The protein below binds the small molecule below.
Small molecule (SMILES): C[C@@](O)(CCO[P](=O)(O)OP(=O)(O)O)CC(=O)O

Binding-site contacts:
Ligand atom PA contacts residue SER194 of chain 1.A at 3.8 Å.
Ligand atom PA contacts residue SER142 of chain 1.A at 3.6 Å.
Ligand atom O2A contacts residue SER142 of chain 1.A at 3.6 Å (h-bond).
Ligand atom O1A contacts residue SER144 of chain 1.A at 2.6 Å (h-bond).
Ligand atom PB contacts residue SER110 of chain 1.A at 3.2 Å.
Ligand atom O3B contacts residue ALA108 of chain 1.A at 3.7 Å.
Ligand atom O1B contacts residue SER110 of chain 1.A at 3.1 Å (h-bond).
Ligand atom C4 contacts residue TYR21 of chain 1.A at 3.5 Å (hydrophobic).
Ligand atom O6 contacts residue SER194 of chain 1.A at 3.6 Å.
Ligand atom O1B contacts residue ARG75 of chain 1.A at 3.9 Å.
Ligand atom C1 contacts residue TYR21 of chain 1.A at 3.7 Å (hydrophobic).
Ligand atom PB contacts residue SER194 of chain 1.A at 2.9 Å.
Ligand atom O2 contacts residue ARG147 of chain 1.A at 2.9 Å (salt-bridge).
Ligand atom O5 contacts residue SER194 of chain 1.A at 3.7 Å.
Ligand atom O2 contacts residue LYS20 of chain 1.A at 3.8 Å.
Ligand atom O1A contacts residue TYR21 of chain 1.A at 3.6 Å.
Ligand atom C3 contacts residue TYR21 of chain 1.A at 3.9 Å (hydrophobic).
Ligand atom C1 contacts residue ALA17 of chain 1.A at 3.6 Å (hydrophobic).
Ligand atom O2A contacts residue HIS198 of chain 1.A at 3.7 Å.
Ligand atom O1 contacts residue ALA17 of chain 1.A at 3.6 Å.
Ligand atom O1B contacts residue SER142 of chain 1.A at 3.4 Å (h-bond).
Ligand atom PA contacts residue SER144 of chain 1.A at 3.8 Å.
Ligand atom O2A contacts residue SER194 of chain 1.A at 3.4 Å (h-bond).
Ligand atom C4 contacts residue HIS198 of chain 1.A at 3.9 Å.
Ligand atom O2 contacts residue TYR21 of chain 1.A at 2.8 Å (h-bond).
Ligand atom O3B contacts residue SER110 of chain 1.A at 2.6 Å (h-bond).
Ligand atom O1A contacts residue SER142 of chain 1.A at 3.3 Å (h-bond).
Ligand atom O2 contacts residue ALA17 of chain 1.A at 3.5 Å.
Ligand atom C1 contacts residue ARG147 of chain 1.A at 3.5 Å.
Ligand atom O2B contacts residue SER194 of chain 1.A at 1.8 Å (h-bond).
Ligand atom O1B contacts residue SER194 of chain 1.A at 3.2 Å (h-bond).
Ligand atom C2 contacts residue TYR21 of chain 1.A at 3.3 Å (hydrophobic).
Ligand atom O6 contacts residue SER142 of chain 1.A at 3.4 Å (h-bond).
Ligand atom O3A contacts residue ASP284 of chain 1.A at 3.5 Å.
Ligand atom O5 contacts residue HIS198 of chain 1.A at 3.2 Å (h-bond).
Ligand atom O6 contacts residue SER110 of chain 1.A at 3.4 Å (h-bond).
Ligand atom C3A contacts residue ALA285 of chain 1.A at 3.6 Å (hydrophobic).
Ligand atom O6 contacts residue SER144 of chain 1.A at 3.8 Å.
Ligand atom O1 contacts residue ARG147 of chain 1.A at 2.8 Å (salt-bridge).
Ligand atom O1A contacts residue GLY143 of chain 1.A at 3.8 Å.

Sequence of chain 1.A:
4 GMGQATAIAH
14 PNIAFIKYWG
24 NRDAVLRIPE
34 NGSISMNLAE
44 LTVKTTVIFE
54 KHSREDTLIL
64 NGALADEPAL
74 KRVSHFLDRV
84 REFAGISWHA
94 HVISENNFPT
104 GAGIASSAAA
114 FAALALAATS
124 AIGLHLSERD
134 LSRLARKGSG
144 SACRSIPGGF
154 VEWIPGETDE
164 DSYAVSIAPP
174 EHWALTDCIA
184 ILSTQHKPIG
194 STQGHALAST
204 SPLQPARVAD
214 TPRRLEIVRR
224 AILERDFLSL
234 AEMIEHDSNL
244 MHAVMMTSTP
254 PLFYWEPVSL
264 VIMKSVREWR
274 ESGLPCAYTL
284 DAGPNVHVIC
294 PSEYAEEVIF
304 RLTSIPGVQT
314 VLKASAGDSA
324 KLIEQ